This small molecule binds to this protein.
Small molecule (SMILES): C[C@@H]1O[C@@H](CC(=O)O)[C@@H](O)[C@H](O)[C@@H]1O

Sequence of chain 1.G:
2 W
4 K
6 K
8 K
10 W

Sequence of chain 1.D:
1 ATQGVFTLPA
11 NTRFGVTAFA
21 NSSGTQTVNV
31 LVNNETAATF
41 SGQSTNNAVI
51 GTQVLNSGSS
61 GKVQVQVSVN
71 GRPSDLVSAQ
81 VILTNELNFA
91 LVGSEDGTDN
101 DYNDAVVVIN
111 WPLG

Binding-site contacts:
Ligand atom O7A contacts residue SER23 of chain 1.D at 3.3 Å.
Ligand atom C4 contacts residue ASP96 of chain 1.D at 3.4 Å.
Ligand atom O5 contacts residue SER22 of chain 1.D at 3.4 Å (h-bond).
Ligand atom C1 contacts residue DLY7 of chain 1.G at 3.7 Å.
Ligand atom C5 contacts residue ASP96 of chain 1.D at 3.7 Å.
Ligand atom O2 contacts residue GLY114 of chain 1.B at 2.5 Å (h-bond).
Ligand atom C2 contacts residue LYS6 of chain 1.G at 3.4 Å.
Ligand atom C3 contacts residue CA1 of chain 1.O at 3.4 Å.
Ligand atom C4 contacts residue CA1 of chain 1.S at 3.3 Å.
Ligand atom C1 contacts residue LYS6 of chain 1.G at 3.4 Å.
Ligand atom O4 contacts residue ASP104 of chain 1.D at 3.2 Å (salt-bridge).
Ligand atom C3 contacts residue ASP99 of chain 1.D at 3.2 Å.
Ligand atom C5 contacts residue SER22 of chain 1.D at 3.4 Å.
Ligand atom O3 contacts residue ASP101 of chain 1.D at 2.9 Å (salt-bridge).
Ligand atom C6 contacts residue DCY1 of chain 1.G at 2.4 Å.
Ligand atom C3 contacts residue CA1 of chain 1.S at 3.4 Å.
Ligand atom C2 contacts residue GLY114 of chain 1.B at 3.3 Å.
Ligand atom O2 contacts residue ASN21 of chain 1.D at 3.0 Å (h-bond).
Ligand atom C5 contacts residue DCY1 of chain 1.G at 3.7 Å.
Ligand atom C1M contacts residue GLY114 of chain 1.B at 3.6 Å.
Ligand atom C2 contacts residue CA1 of chain 1.O at 3.4 Å.
Ligand atom O2 contacts residue CA1 of chain 1.O at 2.4 Å.
Ligand atom O4 contacts residue ASP96 of chain 1.D at 2.6 Å (salt-bridge).
Ligand atom C4 contacts residue SER22 of chain 1.D at 3.6 Å.
Ligand atom C3 contacts residue ASP104 of chain 1.D at 3.7 Å.
Ligand atom O2 contacts residue SER22 of chain 1.D at 3.4 Å.
Ligand atom O3 contacts residue CA1 of chain 1.S at 2.5 Å.
Ligand atom O4 contacts residue GLU95 of chain 1.D at 3.4 Å (salt-bridge).
Ligand atom C1M contacts residue DLY7 of chain 1.G at 3.4 Å.
Ligand atom O4 contacts residue CA1 of chain 1.S at 2.5 Å.
Ligand atom O3 contacts residue CA1 of chain 1.O at 2.5 Å.
Ligand atom O4 contacts residue ASP99 of chain 1.D at 3.7 Å.
Ligand atom O3 contacts residue ASP104 of chain 1.D at 3.0 Å (salt-bridge).
Ligand atom O3 contacts residue ASP99 of chain 1.D at 2.6 Å (salt-bridge).
Ligand atom O7A contacts residue OXE1 of chain 1.V at 3.3 Å.
Ligand atom C1M contacts residue SER23 of chain 1.D at 3.4 Å.
Ligand atom C4 contacts residue ASP104 of chain 1.D at 3.2 Å.
Ligand atom O7A contacts residue DCY1 of chain 1.G at 2.2 Å (h-bond).
Ligand atom C7 contacts residue DCY1 of chain 1.G at 1.3 Å.
Ligand atom O5 contacts residue SER23 of chain 1.D at 2.9 Å (h-bond).

Sequence of chain 1.B:
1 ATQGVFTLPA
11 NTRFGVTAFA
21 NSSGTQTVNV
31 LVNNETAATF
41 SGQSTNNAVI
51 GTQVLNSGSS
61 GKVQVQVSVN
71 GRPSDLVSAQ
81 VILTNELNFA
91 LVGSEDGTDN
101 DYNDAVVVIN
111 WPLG